Sequence of chain 1.P:
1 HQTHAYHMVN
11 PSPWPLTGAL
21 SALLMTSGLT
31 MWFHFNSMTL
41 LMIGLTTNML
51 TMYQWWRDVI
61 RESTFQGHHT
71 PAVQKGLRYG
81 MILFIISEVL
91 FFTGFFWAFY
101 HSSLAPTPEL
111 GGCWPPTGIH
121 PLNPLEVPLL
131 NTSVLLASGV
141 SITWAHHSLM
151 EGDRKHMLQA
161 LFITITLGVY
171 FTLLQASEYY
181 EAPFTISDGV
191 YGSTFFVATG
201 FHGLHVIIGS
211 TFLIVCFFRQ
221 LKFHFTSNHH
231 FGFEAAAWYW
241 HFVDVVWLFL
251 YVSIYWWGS

Sequence of chain 1.W:
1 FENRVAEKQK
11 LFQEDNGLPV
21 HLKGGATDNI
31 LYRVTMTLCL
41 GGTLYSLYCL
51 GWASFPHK

The protein below binds the small molecule below.
Small molecule (SMILES): CCCCCCCCCCO[C@@H]1O[C@H](CO)[C@@H](O[C@H]2O[C@H](CO)[C@@H](O)[C@H](O)[C@H]2O)[C@H](O)[C@H]1O

Binding-site contacts:
Ligand atom C37 contacts residue ILE43 of chain 1.P at 4.2 Å (hydrophobic).
Ligand atom C43 contacts residue THR37 of chain 1.W at 4.2 Å.
Ligand atom C19 contacts residue THR39 of chain 1.P at 4.5 Å.
Ligand atom C31 contacts residue TYR45 of chain 1.W at 4.3 Å (hydrophobic).
Ligand atom C40 contacts residue LEU38 of chain 1.W at 3.9 Å (hydrophobic).
Ligand atom C19 contacts residue TYR45 of chain 1.W at 4.3 Å (hydrophobic).
Ligand atom C37 contacts residue GLY41 of chain 1.W at 4.0 Å.
Ligand atom C37 contacts residue GLY42 of chain 1.W at 3.8 Å.
Ligand atom C18 contacts residue TYR45 of chain 1.W at 3.2 Å (hydrophobic).
Ligand atom C25 contacts residue THR39 of chain 1.P at 4.3 Å.
Ligand atom C22 contacts residue TYR45 of chain 1.W at 3.6 Å (hydrophobic).
Ligand atom C34 contacts residue GLY41 of chain 1.W at 3.7 Å.
Ligand atom C34 contacts residue GLY42 of chain 1.W at 4.0 Å.
Ligand atom O16 contacts residue TYR45 of chain 1.W at 4.0 Å.
Ligand atom C40 contacts residue GLY41 of chain 1.W at 3.5 Å.
Ligand atom C28 contacts residue TYR45 of chain 1.W at 3.8 Å (hydrophobic).
Ligand atom C31 contacts residue ILE43 of chain 1.P at 3.7 Å (hydrophobic).
Ligand atom C40 contacts residue THR37 of chain 1.W at 3.6 Å.
Ligand atom C18 contacts residue THR39 of chain 1.P at 4.4 Å.
Ligand atom C40 contacts residue GLY42 of chain 1.W at 3.7 Å.
Ligand atom C37 contacts residue LEU38 of chain 1.W at 4.4 Å (hydrophobic).
Ligand atom C34 contacts residue TYR45 of chain 1.W at 4.5 Å (hydrophobic).
Ligand atom C43 contacts residue GLY41 of chain 1.W at 4.3 Å.
Ligand atom C25 contacts residue TYR45 of chain 1.W at 4.3 Å (hydrophobic).
Ligand atom C34 contacts residue ILE43 of chain 1.P at 4.4 Å (hydrophobic).